Binding-site contacts:
Ligand atom C27 contacts residue THR274 of chain 1.D at 3.7 Å.
Ligand atom N26 contacts residue PRO272 of chain 1.D at 3.7 Å.
Ligand atom O10 contacts residue ASP224 of chain 1.D at 3.2 Å (salt-bridge).
Ligand atom C29 contacts residue ARG276 of chain 1.D at 3.5 Å.
Ligand atom C6 contacts residue HIS227 of chain 1.D at 3.5 Å.
Ligand atom C30 contacts residue ARG276 of chain 1.D at 3.9 Å.
Ligand atom C15 contacts residue THR274 of chain 1.D at 3.2 Å.
Ligand atom C23 contacts residue GLN279 of chain 1.D at 4.0 Å.
Ligand atom C24 contacts residue GLN279 of chain 1.D at 3.6 Å.
Ligand atom O16 contacts residue LEU273 of chain 1.D at 3.3 Å.
Ligand atom C7 contacts residue HIS227 of chain 1.D at 3.9 Å.
Ligand atom O16 contacts residue LEU215 of chain 1.D at 3.7 Å.
Ligand atom C23 contacts residue THR274 of chain 1.D at 3.7 Å.
Ligand atom C9 contacts residue LEU215 of chain 1.D at 3.9 Å (hydrophobic).
Ligand atom C22 contacts residue PRO272 of chain 1.D at 3.8 Å (hydrophobic).
Ligand atom C28 contacts residue ASP224 of chain 1.D at 3.8 Å.
Ligand atom C51 contacts residue LEU273 of chain 1.D at 4.0 Å (hydrophobic).
Ligand atom C15 contacts residue LEU215 of chain 1.D at 3.7 Å (hydrophobic).
Ligand atom C91 contacts residue ASP224 of chain 1.D at 3.7 Å.
Ligand atom C30 contacts residue THR274 of chain 1.D at 4.0 Å.
Ligand atom C51 contacts residue HIS227 of chain 1.D at 4.0 Å.
Ligand atom C10 contacts residue ASP224 of chain 1.D at 3.5 Å.
Ligand atom C24 contacts residue LEU361 of chain 1.D at 3.9 Å (hydrophobic).
Ligand atom C8 contacts residue HIS227 of chain 1.D at 3.8 Å.
Ligand atom N26 contacts residue THR274 of chain 1.D at 2.6 Å (h-bond).
Ligand atom O12 contacts residue LEU217 of chain 1.D at 4.0 Å.
Ligand atom C21 contacts residue LEU361 of chain 1.D at 3.6 Å (hydrophobic).
Ligand atom C23 contacts residue PRO272 of chain 1.D at 3.7 Å (hydrophobic).
Ligand atom C51 contacts residue ALA231 of chain 1.D at 3.4 Å (hydrophobic).
Ligand atom O12 contacts residue LEU215 of chain 1.D at 3.7 Å.
Ligand atom C20 contacts residue LEU361 of chain 1.D at 4.0 Å (hydrophobic).
Ligand atom C16 contacts residue THR274 of chain 1.D at 3.5 Å.
Ligand atom O14 contacts residue GLN279 of chain 1.D at 3.2 Å (h-bond).
Ligand atom O16 contacts residue THR274 of chain 1.D at 2.9 Å (h-bond).
Ligand atom C25 contacts residue THR274 of chain 1.D at 3.5 Å.
Ligand atom C27 contacts residue ARG282 of chain 1.D at 3.5 Å.
Ligand atom C91 contacts residue LEU215 of chain 1.D at 3.5 Å (hydrophobic).
Ligand atom C21 contacts residue GLN279 of chain 1.D at 3.9 Å.
Ligand atom C22 contacts residue THR274 of chain 1.D at 4.0 Å.
Ligand atom C4 contacts residue PHE270 of chain 1.D at 4.0 Å (hydrophobic).

Sequence of chain 1.D:
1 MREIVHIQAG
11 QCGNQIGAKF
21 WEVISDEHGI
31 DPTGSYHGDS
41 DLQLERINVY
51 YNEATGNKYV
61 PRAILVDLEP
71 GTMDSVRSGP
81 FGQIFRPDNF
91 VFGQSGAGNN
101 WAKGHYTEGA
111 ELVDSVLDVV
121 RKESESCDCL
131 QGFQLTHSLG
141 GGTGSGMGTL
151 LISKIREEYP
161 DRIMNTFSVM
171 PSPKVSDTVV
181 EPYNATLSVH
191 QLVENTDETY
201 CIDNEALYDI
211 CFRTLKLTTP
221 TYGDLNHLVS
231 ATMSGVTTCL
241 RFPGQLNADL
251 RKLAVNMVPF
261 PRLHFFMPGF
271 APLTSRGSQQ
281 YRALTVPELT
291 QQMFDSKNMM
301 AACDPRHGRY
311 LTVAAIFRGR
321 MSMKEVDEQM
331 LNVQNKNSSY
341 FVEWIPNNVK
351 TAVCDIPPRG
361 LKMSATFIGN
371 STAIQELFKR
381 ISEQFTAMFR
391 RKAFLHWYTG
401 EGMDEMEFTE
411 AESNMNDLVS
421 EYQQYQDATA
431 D

This protein binds this small molecule.
Small molecule (SMILES): C/C1=C/C[C@@H](/C(C)=C/c2csc(C)n2)OC(=O)C[C@H](O)C(C)(C)C(=O)[C@H](C)[C@@H](O)[C@@H](C)CCC1